A protein and the small-molecule ligand that binds it are described below.
Small molecule (SMILES): CCNC(=O)c1c[nH]nn1

Sequence of chain 1.B:
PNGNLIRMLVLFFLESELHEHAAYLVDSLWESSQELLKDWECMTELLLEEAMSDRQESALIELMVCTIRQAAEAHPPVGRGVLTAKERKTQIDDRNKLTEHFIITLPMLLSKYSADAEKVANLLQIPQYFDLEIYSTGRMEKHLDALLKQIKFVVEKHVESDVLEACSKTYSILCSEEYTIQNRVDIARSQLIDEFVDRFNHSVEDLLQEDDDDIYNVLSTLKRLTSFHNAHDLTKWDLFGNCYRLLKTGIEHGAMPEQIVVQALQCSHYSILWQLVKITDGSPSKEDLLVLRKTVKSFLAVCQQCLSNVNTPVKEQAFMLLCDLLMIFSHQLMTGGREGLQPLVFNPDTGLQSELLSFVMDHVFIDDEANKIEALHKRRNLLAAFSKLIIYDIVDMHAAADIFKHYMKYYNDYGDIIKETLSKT

Binding-site contacts:
Ligand atom C3 contacts residue ASP231 of chain 1.B at 3.9 Å.
Ligand atom N1 contacts residue ASP228 of chain 1.B at 4.2 Å.
Ligand atom N3 contacts residue ASP231 of chain 1.B at 3.5 Å (salt-bridge).
Ligand atom C4 contacts residue GLU223 of chain 1.B at 3.9 Å.
Ligand atom C4 contacts residue ASP231 of chain 1.B at 3.9 Å.
Ligand atom N2 contacts residue ASP228 of chain 1.B at 3.1 Å (salt-bridge).
Ligand atom N2 contacts residue ASP231 of chain 1.B at 3.3 Å (salt-bridge).
Ligand atom N1 contacts residue ASP231 of chain 1.B at 3.5 Å (salt-bridge).
Ligand atom N3 contacts residue ASP228 of chain 1.B at 3.3 Å (salt-bridge).
Ligand atom N1 contacts residue GLU223 of chain 1.B at 3.5 Å (salt-bridge).
Ligand atom N2 contacts residue GLU223 of chain 1.B at 3.9 Å.